Binding-site contacts:
Ligand atom C4 contacts residue LYS27 of chain 1.Q at 4.4 Å.
Ligand atom C6 contacts residue HIS23 of chain 1.Q at 3.5 Å.
Ligand atom C2 contacts residue PHE86 of chain 1.Q at 4.4 Å (hydrophobic).
Ligand atom C6 contacts residue PHE164 of chain 1.Q at 4.1 Å (hydrophobic).
Ligand atom C7 contacts residue ALA165 of chain 1.Q at 4.4 Å (hydrophobic).
Ligand atom C2 contacts residue ALA83 of chain 1.Q at 3.1 Å (hydrophobic).
Ligand atom C6 contacts residue LYS27 of chain 1.Q at 3.4 Å.
Ligand atom C16 contacts residue ALA83 of chain 1.Q at 3.6 Å (hydrophobic).
Ligand atom C3 contacts residue PHE26 of chain 1.Q at 4.3 Å (hydrophobic).
Ligand atom C3 contacts residue PHE86 of chain 1.Q at 3.9 Å (hydrophobic).
Ligand atom C3 contacts residue ALA83 of chain 1.Q at 3.2 Å (hydrophobic).
Ligand atom C7 contacts residue LYS27 of chain 1.Q at 3.6 Å.
Ligand atom C14 contacts residue ALA83 of chain 1.Q at 4.0 Å (hydrophobic).
Ligand atom C3 contacts residue HIS23 of chain 1.Q at 4.0 Å.
Ligand atom C15 contacts residue ALA83 of chain 1.Q at 3.2 Å (hydrophobic).
Ligand atom C4 contacts residue HIS23 of chain 1.Q at 3.3 Å.
Ligand atom C7 contacts residue PHE164 of chain 1.Q at 3.9 Å (hydrophobic).
Ligand atom C5 contacts residue HIS23 of chain 1.Q at 3.8 Å.
Ligand atom C5 contacts residue LYS27 of chain 1.Q at 4.2 Å.
Ligand atom C1 contacts residue ALA83 of chain 1.Q at 4.4 Å (hydrophobic).

Sequence of chain 1.Q:
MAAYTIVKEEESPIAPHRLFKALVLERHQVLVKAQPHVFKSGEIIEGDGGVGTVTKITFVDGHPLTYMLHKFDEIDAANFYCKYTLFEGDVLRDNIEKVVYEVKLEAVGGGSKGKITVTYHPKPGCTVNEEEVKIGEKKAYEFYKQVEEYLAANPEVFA

This protein binds this small molecule.
Small molecule (SMILES): O=S(=O)(O)c1cccc2cccc(Nc3ccccc3)c12